The protein below binds the small molecule below.
Small molecule (SMILES): CCC(=O)NS(=O)(=O)c1ccc(-c2c(-c3ccccc3)noc2C)cc1

Binding-site contacts:
Ligand atom C2 contacts residue LEU320 of chain 1.A at 4.0 Å (hydrophobic).
Ligand atom O37 contacts residue GLU318 of chain 1.A at 3.2 Å (salt-bridge).
Ligand atom C1 contacts residue PRO252 of chain 1.A at 3.1 Å (hydrophobic).
Ligand atom C33 contacts residue ZN1 of chain 1.G at 4.2 Å.
Ligand atom C22 contacts residue GLU318 of chain 1.A at 4.2 Å.
Ligand atom O6 contacts residue GLU318 of chain 1.A at 4.3 Å.
Ligand atom C2 contacts residue PRO252 of chain 1.A at 3.3 Å (hydrophobic).
Ligand atom O6 contacts residue TYR319 of chain 1.A at 3.3 Å (h-bond).
Ligand atom C24 contacts residue GLU318 of chain 1.A at 4.2 Å.
Ligand atom C55 contacts residue GLU318 of chain 1.A at 3.1 Å.
Ligand atom C1 contacts residue TYR319 of chain 1.A at 2.9 Å (hydrophobic).
Ligand atom C18 contacts residue GLU318 of chain 1.A at 3.8 Å.
Ligand atom C20 contacts residue GLU318 of chain 1.A at 3.6 Å.
Ligand atom C4 contacts residue GLU318 of chain 1.A at 4.2 Å.
Ligand atom C21 contacts residue GLU318 of chain 1.A at 3.8 Å.
Ligand atom C4 contacts residue TYR319 of chain 1.A at 2.9 Å (hydrophobic).
Ligand atom C55 contacts residue PRO314 of chain 1.A at 4.4 Å (hydrophobic).
Ligand atom C33 contacts residue GLU318 of chain 1.A at 3.4 Å.
Ligand atom N39 contacts residue GLU318 of chain 1.A at 4.2 Å.
Ligand atom N8 contacts residue TYR319 of chain 1.A at 3.6 Å.
Ligand atom C55 contacts residue ZN1 of chain 1.G at 3.4 Å.
Ligand atom C23 contacts residue GLU318 of chain 1.A at 4.3 Å.
Ligand atom C31 contacts residue GLU318 of chain 1.A at 4.4 Å.
Ligand atom C2 contacts residue TYR319 of chain 1.A at 2.5 Å (hydrophobic).
Ligand atom N8 contacts residue GLU318 of chain 1.A at 4.3 Å.
Ligand atom O37 contacts residue ZN1 of chain 1.G at 4.0 Å.

Sequence of chain 1.A:
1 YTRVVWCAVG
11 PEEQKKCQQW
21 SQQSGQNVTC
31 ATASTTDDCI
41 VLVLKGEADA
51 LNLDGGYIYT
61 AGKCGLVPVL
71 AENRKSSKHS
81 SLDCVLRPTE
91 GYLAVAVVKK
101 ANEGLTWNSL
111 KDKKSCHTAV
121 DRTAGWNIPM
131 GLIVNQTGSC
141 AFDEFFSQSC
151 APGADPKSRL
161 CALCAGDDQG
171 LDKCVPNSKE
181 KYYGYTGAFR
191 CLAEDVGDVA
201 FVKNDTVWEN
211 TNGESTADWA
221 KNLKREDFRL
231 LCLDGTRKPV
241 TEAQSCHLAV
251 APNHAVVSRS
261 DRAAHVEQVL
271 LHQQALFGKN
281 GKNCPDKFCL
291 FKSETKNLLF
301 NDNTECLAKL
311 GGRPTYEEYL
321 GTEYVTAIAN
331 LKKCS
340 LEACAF